This small molecule binds to this protein.
Small molecule (SMILES): O=C(NOCCO)c1cc(CN2OCCCC2=O)c(F)c(F)c1Nc1ccc(I)cc1F

Binding-site contacts:
Ligand atom O25 contacts residue GLY150 of chain 1.A at 3.2 Å.
Ligand atom F19 contacts residue ILE81 of chain 1.A at 3.3 Å.
Ligand atom F19 contacts residue LYS37 of chain 1.A at 3.6 Å.
Ligand atom N2 contacts residue ILE81 of chain 1.A at 3.5 Å.
Ligand atom O27 contacts residue ASP148 of chain 1.A at 3.3 Å (salt-bridge).
Ligand atom F10 contacts residue PHE149 of chain 1.A at 3.4 Å.
Ligand atom C7 contacts residue ILE156 of chain 1.A at 3.6 Å (hydrophobic).
Ligand atom F19 contacts residue ASP148 of chain 1.A at 3.3 Å.
Ligand atom N8 contacts residue ILE156 of chain 1.A at 3.5 Å.
Ligand atom O29 contacts residue LYS37 of chain 1.A at 3.0 Å (salt-bridge).
Ligand atom C23 contacts residue ARG129 of chain 1.A at 3.3 Å.
Ligand atom C11 contacts residue PHE149 of chain 1.A at 3.3 Å (hydrophobic).
Ligand atom C24 contacts residue HIS128 of chain 1.A at 3.6 Å.
Ligand atom C24 contacts residue GLY150 of chain 1.A at 3.7 Å.
Ligand atom F12 contacts residue LEU55 of chain 1.A at 3.5 Å.
Ligand atom I16 contacts residue VAL67 of chain 1.A at 3.6 Å.
Ligand atom C17 contacts residue MET83 of chain 1.A at 3.7 Å (hydrophobic).
Ligand atom F10 contacts residue GLY150 of chain 1.A at 3.6 Å.
Ligand atom C14 contacts residue ASP148 of chain 1.A at 3.6 Å.
Ligand atom C18 contacts residue ASP148 of chain 1.A at 3.4 Å.
Ligand atom O32 contacts residue ANP1 of chain 1.B at 2.7 Å (h-bond).
Ligand atom F10 contacts residue SER152 of chain 1.A at 3.4 Å.
Ligand atom O27 contacts residue LYS37 of chain 1.A at 2.8 Å (salt-bridge).
Ligand atom C9 contacts residue PHE149 of chain 1.A at 3.4 Å (hydrophobic).
Ligand atom C9 contacts residue LEU155 of chain 1.A at 3.6 Å (hydrophobic).
Ligand atom F10 contacts residue VAL151 of chain 1.A at 3.4 Å.
Ligand atom C18 contacts residue ILE81 of chain 1.A at 3.6 Å (hydrophobic).
Ligand atom C30 contacts residue ANP1 of chain 1.B at 3.7 Å.
Ligand atom O25 contacts residue ILE156 of chain 1.A at 3.6 Å.
Ligand atom F12 contacts residue VAL151 of chain 1.A at 3.2 Å.
Ligand atom C13 contacts residue ASP148 of chain 1.A at 3.6 Å.
Ligand atom O32 contacts residue GLY20 of chain 1.A at 3.4 Å (h-bond).
Ligand atom O32 contacts residue LYS37 of chain 1.A at 3.4 Å (salt-bridge).
Ligand atom O29 contacts residue ASP148 of chain 1.A at 3.4 Å (salt-bridge).
Ligand atom C3 contacts residue ASP148 of chain 1.A at 3.7 Å.
Ligand atom C22 contacts residue ASN161 of chain 1.A at 3.4 Å.
Ligand atom F12 contacts residue PHE149 of chain 1.A at 3.2 Å.
Ligand atom O29 contacts residue ANP1 of chain 1.B at 3.6 Å.
Ligand atom C26 contacts residue LYS37 of chain 1.A at 3.6 Å.
Ligand atom C14 contacts residue LEU58 of chain 1.A at 3.6 Å (hydrophobic).

Sequence of chain 1.A:
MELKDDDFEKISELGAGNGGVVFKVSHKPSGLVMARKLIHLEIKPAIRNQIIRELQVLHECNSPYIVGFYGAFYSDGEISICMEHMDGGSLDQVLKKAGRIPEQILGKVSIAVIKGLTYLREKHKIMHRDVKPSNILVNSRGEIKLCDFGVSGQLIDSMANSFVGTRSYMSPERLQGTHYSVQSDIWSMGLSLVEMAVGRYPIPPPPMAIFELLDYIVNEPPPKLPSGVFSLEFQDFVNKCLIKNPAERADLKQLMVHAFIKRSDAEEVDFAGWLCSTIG